The protein below binds the small molecule below.
Small molecule (SMILES): NCCc1c[nH]cn1

Sequence of chain 1.A:
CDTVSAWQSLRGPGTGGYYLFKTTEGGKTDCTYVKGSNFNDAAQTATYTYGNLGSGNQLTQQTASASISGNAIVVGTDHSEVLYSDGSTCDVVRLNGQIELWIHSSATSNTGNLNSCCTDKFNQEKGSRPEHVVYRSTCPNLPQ

Binding-site contacts:
Ligand atom CA contacts residue SER13 of chain 1.A at 3.5 Å.
Ligand atom CG contacts residue VAL38 of chain 1.A at 3.8 Å (hydrophobic).
Ligand atom CB contacts residue TYR22 of chain 1.A at 4.1 Å (hydrophobic).
Ligand atom CA contacts residue ILE77 of chain 1.A at 3.8 Å (hydrophobic).
Ligand atom ND1 contacts residue VAL38 of chain 1.A at 3.8 Å.
Ligand atom NE2 contacts residue VAL97 of chain 1.A at 4.3 Å.
Ligand atom CD2 contacts residue VAL97 of chain 1.A at 4.3 Å (hydrophobic).
Ligand atom NE2 contacts residue TRP106 of chain 1.A at 3.9 Å.
Ligand atom CE1 contacts residue TYR52 of chain 1.A at 3.7 Å (hydrophobic).
Ligand atom CE1 contacts residue ILE77 of chain 1.A at 3.9 Å (hydrophobic).
Ligand atom CA contacts residue ASP95 of chain 1.A at 3.1 Å.
Ligand atom N contacts residue SER13 of chain 1.A at 2.8 Å (h-bond).
Ligand atom CG contacts residue TRP106 of chain 1.A at 4.3 Å (hydrophobic).
Ligand atom CA contacts residue TYR52 of chain 1.A at 3.6 Å (hydrophobic).
Ligand atom N contacts residue ASP95 of chain 1.A at 2.7 Å (salt-bridge).
Ligand atom CG contacts residue TYR52 of chain 1.A at 3.5 Å (hydrophobic).
Ligand atom CB contacts residue VAL38 of chain 1.A at 3.8 Å (hydrophobic).
Ligand atom CE1 contacts residue SER84 of chain 1.A at 4.4 Å.
Ligand atom CB contacts residue TYR52 of chain 1.A at 3.7 Å (hydrophobic).
Ligand atom NE2 contacts residue SER84 of chain 1.A at 4.1 Å.
Ligand atom N contacts residue TYR22 of chain 1.A at 3.3 Å.
Ligand atom CA contacts residue LEU14 of chain 1.A at 4.2 Å (hydrophobic).
Ligand atom CB contacts residue TRP106 of chain 1.A at 4.4 Å (hydrophobic).
Ligand atom ND1 contacts residue TYR52 of chain 1.A at 2.7 Å (h-bond).
Ligand atom CD2 contacts residue TRP106 of chain 1.A at 3.4 Å (hydrophobic).
Ligand atom CB contacts residue ASP95 of chain 1.A at 3.4 Å.
Ligand atom CG contacts residue ILE77 of chain 1.A at 4.2 Å (hydrophobic).
Ligand atom ND1 contacts residue ILE77 of chain 1.A at 3.9 Å.
Ligand atom N contacts residue LEU14 of chain 1.A at 4.2 Å.
Ligand atom N contacts residue TYR52 of chain 1.A at 4.4 Å.